The protein below binds the small molecule below.
Small molecule (SMILES): Cc1cccc(C)c1O

Sequence of chain 22.A:
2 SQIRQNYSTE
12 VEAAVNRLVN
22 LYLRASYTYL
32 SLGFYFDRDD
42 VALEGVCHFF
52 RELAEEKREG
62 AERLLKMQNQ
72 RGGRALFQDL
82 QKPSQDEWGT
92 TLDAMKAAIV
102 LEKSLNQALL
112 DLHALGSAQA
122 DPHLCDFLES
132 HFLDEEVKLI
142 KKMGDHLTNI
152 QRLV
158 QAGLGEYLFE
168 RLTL

Binding-site contacts:
Ligand atom C5 contacts residue TYR28 of chain 1.A at 3.8 Å (hydrophobic).
Ligand atom C3 contacts residue LEU81 of chain 1.A at 3.9 Å (hydrophobic).
Ligand atom O1 contacts residue ARG59 of chain 22.A at 3.3 Å.
Ligand atom C5 contacts residue 2MY1 of chain 22.H at 1.4 Å.
Ligand atom C7 contacts residue SER27 of chain 22.A at 4.3 Å.
Ligand atom C5 contacts residue LEU31 of chain 1.A at 4.2 Å (hydrophobic).
Ligand atom C1 contacts residue SER27 of chain 1.A at 4.4 Å.
Ligand atom C1 contacts residue ARG59 of chain 1.A at 4.3 Å.
Ligand atom C6 contacts residue ARG59 of chain 22.A at 4.3 Å.
Ligand atom C7 contacts residue 2MY1 of chain 22.H at 1.1 Å.
Ligand atom C3 contacts residue 2MY1 of chain 22.H at 1.2 Å.
Ligand atom C5 contacts residue SER27 of chain 1.A at 3.6 Å.
Ligand atom C2 contacts residue 2MY1 of chain 22.H at 0.2 Å.
Ligand atom C8 contacts residue 2MY1 of chain 22.H at 2.3 Å.
Ligand atom C3 contacts residue LEU81 of chain 22.A at 3.6 Å (hydrophobic).
Ligand atom C8 contacts residue SER27 of chain 1.A at 3.2 Å.
Ligand atom C4 contacts residue LEU81 of chain 22.A at 4.1 Å (hydrophobic).
Ligand atom C4 contacts residue TYR28 of chain 1.A at 3.7 Å (hydrophobic).
Ligand atom C1 contacts residue ARG59 of chain 22.A at 4.2 Å.
Ligand atom C6 contacts residue 2MY1 of chain 22.H at 1.7 Å.
Ligand atom C4 contacts residue LEU24 of chain 1.A at 4.3 Å (hydrophobic).
Ligand atom C6 contacts residue SER27 of chain 1.A at 3.5 Å.
Ligand atom C8 contacts residue ARG59 of chain 22.A at 3.6 Å.
Ligand atom C1 contacts residue 2MY1 of chain 22.H at 1.1 Å.
Ligand atom O1 contacts residue ARG59 of chain 1.A at 3.2 Å.
Ligand atom C8 contacts residue ARG59 of chain 1.A at 3.3 Å.
Ligand atom C4 contacts residue 2MY1 of chain 22.H at 1.1 Å.
Ligand atom O1 contacts residue 2MY1 of chain 22.H at 0.5 Å (h-bond).

Sequence of chain 1.A:
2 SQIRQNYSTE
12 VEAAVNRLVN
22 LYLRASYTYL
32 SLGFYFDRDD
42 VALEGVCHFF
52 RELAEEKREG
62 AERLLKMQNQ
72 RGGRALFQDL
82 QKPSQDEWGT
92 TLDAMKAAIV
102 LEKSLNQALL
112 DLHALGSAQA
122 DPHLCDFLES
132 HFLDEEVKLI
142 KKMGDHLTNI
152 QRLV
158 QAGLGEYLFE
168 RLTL